Sequence of chain 60.F:
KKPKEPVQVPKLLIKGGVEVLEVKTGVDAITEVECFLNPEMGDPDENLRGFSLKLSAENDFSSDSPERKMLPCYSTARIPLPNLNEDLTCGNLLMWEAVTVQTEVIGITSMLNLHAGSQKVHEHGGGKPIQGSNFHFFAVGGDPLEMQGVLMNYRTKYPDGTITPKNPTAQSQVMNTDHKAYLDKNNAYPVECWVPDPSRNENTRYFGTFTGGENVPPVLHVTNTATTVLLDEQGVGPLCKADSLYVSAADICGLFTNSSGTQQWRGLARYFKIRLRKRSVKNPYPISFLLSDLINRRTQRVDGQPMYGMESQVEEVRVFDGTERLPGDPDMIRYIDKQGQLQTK

The protein below binds the small molecule below.
Small molecule (SMILES): CC(=O)N[C@H]1[C@H]([C@H](O)[C@H](O)CO)O[C@@](O[C@H](CO)[C@@H](O)[C@@H]2O[C@@H](C(=O)O)C[C@H](O)[C@H]2NC(C)=O)(C(=O)O)C[C@@H]1O

Sequence of chain 59.F:
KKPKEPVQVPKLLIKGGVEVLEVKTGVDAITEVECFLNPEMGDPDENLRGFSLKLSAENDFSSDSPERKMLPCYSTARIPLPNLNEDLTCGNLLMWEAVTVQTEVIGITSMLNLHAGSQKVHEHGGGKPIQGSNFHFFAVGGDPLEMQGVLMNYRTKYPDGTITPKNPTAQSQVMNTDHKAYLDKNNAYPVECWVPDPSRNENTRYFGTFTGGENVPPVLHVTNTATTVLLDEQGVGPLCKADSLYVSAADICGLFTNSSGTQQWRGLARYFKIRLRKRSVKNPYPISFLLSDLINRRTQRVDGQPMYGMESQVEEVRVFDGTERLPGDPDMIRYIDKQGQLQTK

Sequence of chain 56.F:
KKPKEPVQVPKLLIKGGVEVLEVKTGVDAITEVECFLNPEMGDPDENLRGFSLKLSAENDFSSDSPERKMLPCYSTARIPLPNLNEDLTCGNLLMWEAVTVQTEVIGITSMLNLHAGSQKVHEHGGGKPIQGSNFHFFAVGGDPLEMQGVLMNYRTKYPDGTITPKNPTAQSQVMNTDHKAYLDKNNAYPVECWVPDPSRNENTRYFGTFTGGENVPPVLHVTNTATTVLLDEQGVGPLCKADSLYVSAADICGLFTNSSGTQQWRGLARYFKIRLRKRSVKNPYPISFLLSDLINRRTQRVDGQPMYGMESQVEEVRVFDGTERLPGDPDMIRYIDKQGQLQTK

Binding-site contacts:
Ligand atom C1 contacts residue THR276 of chain 60.F at 3.1 Å.
Ligand atom N5 contacts residue ASN272 of chain 60.F at 3.2 Å (h-bond).
Ligand atom O1B contacts residue ASN272 of chain 60.F at 3.4 Å (h-bond).
Ligand atom C9 contacts residue LYS68 of chain 60.F at 3.6 Å.
Ligand atom N5 contacts residue GLN278 of chain 60.F at 3.9 Å.
Ligand atom C10 contacts residue LEU62 of chain 60.F at 3.6 Å (hydrophobic).
Ligand atom O9 contacts residue LEU67 of chain 60.F at 2.3 Å.
Ligand atom C11 contacts residue LEU62 of chain 60.F at 3.9 Å (hydrophobic).
Ligand atom O7 contacts residue LEU62 of chain 60.F at 3.9 Å.
Ligand atom C9 contacts residue LEU67 of chain 60.F at 3.4 Å (hydrophobic).
Ligand atom O10 contacts residue LEU62 of chain 60.F at 3.2 Å.
Ligand atom C10 contacts residue ASN272 of chain 60.F at 3.9 Å.
Ligand atom C9 contacts residue GLN278 of chain 60.F at 3.3 Å.
Ligand atom O1A contacts residue ASN272 of chain 60.F at 4.1 Å.
Ligand atom C6 contacts residue LYS68 of chain 60.F at 4.0 Å.
Ligand atom C6 contacts residue ASN272 of chain 60.F at 3.6 Å.
Ligand atom C11 contacts residue PHE75 of chain 59.F at 3.5 Å (hydrophobic).
Ligand atom C11 contacts residue HIS138 of chain 56.F at 3.1 Å.
Ligand atom C8 contacts residue LYS68 of chain 60.F at 3.5 Å.
Ligand atom O9 contacts residue GLN278 of chain 60.F at 4.1 Å.
Ligand atom C11 contacts residue PHE65 of chain 60.F at 4.0 Å (hydrophobic).
Ligand atom O8 contacts residue ASN272 of chain 60.F at 3.3 Å (h-bond).
Ligand atom C7 contacts residue GLN278 of chain 60.F at 3.9 Å.
Ligand atom C11 contacts residue THR276 of chain 60.F at 3.2 Å.
Ligand atom C10 contacts residue GLN278 of chain 60.F at 4.1 Å.
Ligand atom C8 contacts residue GLN278 of chain 60.F at 3.7 Å.
Ligand atom O1A contacts residue SER274 of chain 60.F at 3.8 Å.
Ligand atom C11 contacts residue GLN278 of chain 60.F at 3.5 Å.
Ligand atom O1A contacts residue THR276 of chain 60.F at 3.3 Å (h-bond).
Ligand atom O1B contacts residue THR276 of chain 60.F at 2.4 Å (h-bond).
Ligand atom C1 contacts residue ASN272 of chain 60.F at 3.9 Å.
Ligand atom O9 contacts residue LYS68 of chain 60.F at 2.5 Å (salt-bridge).
Ligand atom O4 contacts residue ASP74 of chain 59.F at 4.0 Å.
Ligand atom O10 contacts residue PHE75 of chain 59.F at 3.9 Å.
Ligand atom O1B contacts residue LYS68 of chain 60.F at 3.0 Å (salt-bridge).
Ligand atom O8 contacts residue GLN278 of chain 60.F at 3.5 Å (h-bond).
Ligand atom O8 contacts residue THR276 of chain 60.F at 3.9 Å.
Ligand atom O8 contacts residue LYS68 of chain 60.F at 3.1 Å.
Ligand atom C11 contacts residue ASN272 of chain 60.F at 3.6 Å.
Ligand atom C11 contacts residue PHE270 of chain 60.F at 3.9 Å (hydrophobic).